Sequence of chain 1.B:
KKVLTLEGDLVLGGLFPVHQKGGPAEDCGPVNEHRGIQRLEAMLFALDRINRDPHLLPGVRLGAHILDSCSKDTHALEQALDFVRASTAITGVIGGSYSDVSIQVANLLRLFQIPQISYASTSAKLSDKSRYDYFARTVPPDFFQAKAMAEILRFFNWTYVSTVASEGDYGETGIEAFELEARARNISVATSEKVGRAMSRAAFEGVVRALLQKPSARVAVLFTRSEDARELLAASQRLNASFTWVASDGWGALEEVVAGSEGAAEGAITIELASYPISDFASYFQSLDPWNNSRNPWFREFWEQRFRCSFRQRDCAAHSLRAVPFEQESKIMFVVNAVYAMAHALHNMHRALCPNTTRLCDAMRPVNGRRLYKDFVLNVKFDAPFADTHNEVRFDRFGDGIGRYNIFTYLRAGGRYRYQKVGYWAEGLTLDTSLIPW

A small-molecule ligand and the protein it binds are described below.
Small molecule (SMILES): CC(=O)N[C@@H]1[C@@H](O)[C@H](O)[C@@H](CO)O[C@H]1O

Binding-site contacts:
Ligand atom C7 contacts residue ASN288 of chain 1.B at 3.4 Å.
Ligand atom C8 contacts residue ASN288 of chain 1.B at 4.5 Å.
Ligand atom C1 contacts residue ASN288 of chain 1.B at 1.4 Å.
Ligand atom O5 contacts residue ASN288 of chain 1.B at 2.3 Å (h-bond).
Ligand atom C2 contacts residue ASN288 of chain 1.B at 2.5 Å.
Ligand atom C5 contacts residue ASN288 of chain 1.B at 3.6 Å.
Ligand atom C4 contacts residue ASN288 of chain 1.B at 4.2 Å.
Ligand atom N2 contacts residue ASN288 of chain 1.B at 2.9 Å (h-bond).
Ligand atom O7 contacts residue ASN288 of chain 1.B at 3.4 Å (h-bond).
Ligand atom C3 contacts residue ASN288 of chain 1.B at 3.7 Å.